Sequence of chain 1.A:
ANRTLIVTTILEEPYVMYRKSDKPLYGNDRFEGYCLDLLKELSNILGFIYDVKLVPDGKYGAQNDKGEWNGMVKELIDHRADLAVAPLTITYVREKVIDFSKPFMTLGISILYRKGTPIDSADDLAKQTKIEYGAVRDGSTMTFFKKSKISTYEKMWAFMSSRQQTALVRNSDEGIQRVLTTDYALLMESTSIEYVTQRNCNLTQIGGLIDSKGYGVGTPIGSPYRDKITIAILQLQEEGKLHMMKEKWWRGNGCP

This protein binds this small molecule.
Small molecule (SMILES): N[C@@H](C[C@]1(C(=O)O)C[C@H]2OC[C@@H](O)[C@H](O)[C@H]2O1)C(=O)O

Binding-site contacts:
Ligand atom C contacts residue TYR60 of chain 1.A at 3.5 Å (hydrophobic).
Ligand atom OAK contacts residue VAL136 of chain 1.A at 3.5 Å.
Ligand atom OAE contacts residue SER140 of chain 1.A at 3.2 Å (h-bond).
Ligand atom OAE contacts residue THR141 of chain 1.A at 3.1 Å (h-bond).
Ligand atom CA contacts residue GLU189 of chain 1.A at 3.8 Å.
Ligand atom O contacts residue TYR60 of chain 1.A at 3.5 Å.
Ligand atom CA contacts residue THR89 of chain 1.A at 3.5 Å.
Ligand atom CAP contacts residue SER192 of chain 1.A at 3.6 Å.
Ligand atom OXT contacts residue ARG94 of chain 1.A at 2.8 Å (salt-bridge).
Ligand atom OAC contacts residue GLU189 of chain 1.A at 3.8 Å.
Ligand atom N contacts residue PRO87 of chain 1.A at 2.8 Å (h-bond).
Ligand atom CAS contacts residue GLU12 of chain 1.A at 3.7 Å.
Ligand atom OAF contacts residue GLU189 of chain 1.A at 2.7 Å (salt-bridge).
Ligand atom OXT contacts residue TYR60 of chain 1.A at 3.3 Å.
Ligand atom CAN contacts residue THR141 of chain 1.A at 3.4 Å.
Ligand atom CB contacts residue TYR60 of chain 1.A at 3.5 Å (hydrophobic).
Ligand atom OAE contacts residue GLY139 of chain 1.A at 3.6 Å.
Ligand atom OAF contacts residue MET188 of chain 1.A at 3.6 Å.
Ligand atom CAJ contacts residue TYR60 of chain 1.A at 3.6 Å (hydrophobic).
Ligand atom OAG contacts residue GOL1 of chain 1.C at 3.0 Å (h-bond).
Ligand atom O contacts residue THR89 of chain 1.A at 2.8 Å (h-bond).
Ligand atom OAL contacts residue GLU189 of chain 1.A at 3.1 Å (salt-bridge).
Ligand atom O contacts residue LEU88 of chain 1.A at 3.5 Å.
Ligand atom C contacts residue THR89 of chain 1.A at 3.6 Å.
Ligand atom CAR contacts residue GLU12 of chain 1.A at 3.6 Å.
Ligand atom OAG contacts residue GLU12 of chain 1.A at 3.1 Å.
Ligand atom OAC contacts residue THR141 of chain 1.A at 2.7 Å (h-bond).
Ligand atom CA contacts residue SER140 of chain 1.A at 3.2 Å.
Ligand atom CAQ contacts residue SER192 of chain 1.A at 3.4 Å.
Ligand atom OXT contacts residue GLY139 of chain 1.A at 3.3 Å.
Ligand atom C contacts residue ARG94 of chain 1.A at 3.4 Å.
Ligand atom CAP contacts residue MET188 of chain 1.A at 3.6 Å (hydrophobic).
Ligand atom O contacts residue PRO87 of chain 1.A at 3.5 Å (h-bond).
Ligand atom N contacts residue GLU189 of chain 1.A at 2.9 Å (salt-bridge).
Ligand atom O contacts residue ARG94 of chain 1.A at 2.8 Å (salt-bridge).
Ligand atom C contacts residue SER140 of chain 1.A at 3.2 Å.
Ligand atom N contacts residue THR89 of chain 1.A at 2.9 Å (h-bond).
Ligand atom OAG contacts residue SER192 of chain 1.A at 2.9 Å (h-bond).
Ligand atom OXT contacts residue SER140 of chain 1.A at 2.8 Å (h-bond).
Ligand atom CAH contacts residue SER172 of chain 1.A at 3.8 Å.